Binding-site contacts:
Ligand atom C4 contacts residue ASN477 of chain 1.A at 4.2 Å.
Ligand atom O5 contacts residue HIS480 of chain 1.A at 3.6 Å.
Ligand atom C2 contacts residue ASN477 of chain 1.A at 2.5 Å.
Ligand atom C8 contacts residue ASN477 of chain 1.A at 4.2 Å.
Ligand atom C1 contacts residue HIS480 of chain 1.A at 3.9 Å.
Ligand atom C6 contacts residue HIS480 of chain 1.A at 4.2 Å.
Ligand atom C1 contacts residue ASN477 of chain 1.A at 1.4 Å.
Ligand atom N2 contacts residue ASN477 of chain 1.A at 3.0 Å (h-bond).
Ligand atom O6 contacts residue HIS480 of chain 1.A at 3.9 Å.
Ligand atom C1 contacts residue SER479 of chain 1.A at 3.9 Å.
Ligand atom C3 contacts residue ASN477 of chain 1.A at 3.8 Å.
Ligand atom O5 contacts residue ASN477 of chain 1.A at 2.3 Å (h-bond).
Ligand atom C5 contacts residue ASN477 of chain 1.A at 3.6 Å.
Ligand atom C5 contacts residue HIS480 of chain 1.A at 4.4 Å.
Ligand atom C7 contacts residue ASN477 of chain 1.A at 3.8 Å.

Sequence of chain 1.A:
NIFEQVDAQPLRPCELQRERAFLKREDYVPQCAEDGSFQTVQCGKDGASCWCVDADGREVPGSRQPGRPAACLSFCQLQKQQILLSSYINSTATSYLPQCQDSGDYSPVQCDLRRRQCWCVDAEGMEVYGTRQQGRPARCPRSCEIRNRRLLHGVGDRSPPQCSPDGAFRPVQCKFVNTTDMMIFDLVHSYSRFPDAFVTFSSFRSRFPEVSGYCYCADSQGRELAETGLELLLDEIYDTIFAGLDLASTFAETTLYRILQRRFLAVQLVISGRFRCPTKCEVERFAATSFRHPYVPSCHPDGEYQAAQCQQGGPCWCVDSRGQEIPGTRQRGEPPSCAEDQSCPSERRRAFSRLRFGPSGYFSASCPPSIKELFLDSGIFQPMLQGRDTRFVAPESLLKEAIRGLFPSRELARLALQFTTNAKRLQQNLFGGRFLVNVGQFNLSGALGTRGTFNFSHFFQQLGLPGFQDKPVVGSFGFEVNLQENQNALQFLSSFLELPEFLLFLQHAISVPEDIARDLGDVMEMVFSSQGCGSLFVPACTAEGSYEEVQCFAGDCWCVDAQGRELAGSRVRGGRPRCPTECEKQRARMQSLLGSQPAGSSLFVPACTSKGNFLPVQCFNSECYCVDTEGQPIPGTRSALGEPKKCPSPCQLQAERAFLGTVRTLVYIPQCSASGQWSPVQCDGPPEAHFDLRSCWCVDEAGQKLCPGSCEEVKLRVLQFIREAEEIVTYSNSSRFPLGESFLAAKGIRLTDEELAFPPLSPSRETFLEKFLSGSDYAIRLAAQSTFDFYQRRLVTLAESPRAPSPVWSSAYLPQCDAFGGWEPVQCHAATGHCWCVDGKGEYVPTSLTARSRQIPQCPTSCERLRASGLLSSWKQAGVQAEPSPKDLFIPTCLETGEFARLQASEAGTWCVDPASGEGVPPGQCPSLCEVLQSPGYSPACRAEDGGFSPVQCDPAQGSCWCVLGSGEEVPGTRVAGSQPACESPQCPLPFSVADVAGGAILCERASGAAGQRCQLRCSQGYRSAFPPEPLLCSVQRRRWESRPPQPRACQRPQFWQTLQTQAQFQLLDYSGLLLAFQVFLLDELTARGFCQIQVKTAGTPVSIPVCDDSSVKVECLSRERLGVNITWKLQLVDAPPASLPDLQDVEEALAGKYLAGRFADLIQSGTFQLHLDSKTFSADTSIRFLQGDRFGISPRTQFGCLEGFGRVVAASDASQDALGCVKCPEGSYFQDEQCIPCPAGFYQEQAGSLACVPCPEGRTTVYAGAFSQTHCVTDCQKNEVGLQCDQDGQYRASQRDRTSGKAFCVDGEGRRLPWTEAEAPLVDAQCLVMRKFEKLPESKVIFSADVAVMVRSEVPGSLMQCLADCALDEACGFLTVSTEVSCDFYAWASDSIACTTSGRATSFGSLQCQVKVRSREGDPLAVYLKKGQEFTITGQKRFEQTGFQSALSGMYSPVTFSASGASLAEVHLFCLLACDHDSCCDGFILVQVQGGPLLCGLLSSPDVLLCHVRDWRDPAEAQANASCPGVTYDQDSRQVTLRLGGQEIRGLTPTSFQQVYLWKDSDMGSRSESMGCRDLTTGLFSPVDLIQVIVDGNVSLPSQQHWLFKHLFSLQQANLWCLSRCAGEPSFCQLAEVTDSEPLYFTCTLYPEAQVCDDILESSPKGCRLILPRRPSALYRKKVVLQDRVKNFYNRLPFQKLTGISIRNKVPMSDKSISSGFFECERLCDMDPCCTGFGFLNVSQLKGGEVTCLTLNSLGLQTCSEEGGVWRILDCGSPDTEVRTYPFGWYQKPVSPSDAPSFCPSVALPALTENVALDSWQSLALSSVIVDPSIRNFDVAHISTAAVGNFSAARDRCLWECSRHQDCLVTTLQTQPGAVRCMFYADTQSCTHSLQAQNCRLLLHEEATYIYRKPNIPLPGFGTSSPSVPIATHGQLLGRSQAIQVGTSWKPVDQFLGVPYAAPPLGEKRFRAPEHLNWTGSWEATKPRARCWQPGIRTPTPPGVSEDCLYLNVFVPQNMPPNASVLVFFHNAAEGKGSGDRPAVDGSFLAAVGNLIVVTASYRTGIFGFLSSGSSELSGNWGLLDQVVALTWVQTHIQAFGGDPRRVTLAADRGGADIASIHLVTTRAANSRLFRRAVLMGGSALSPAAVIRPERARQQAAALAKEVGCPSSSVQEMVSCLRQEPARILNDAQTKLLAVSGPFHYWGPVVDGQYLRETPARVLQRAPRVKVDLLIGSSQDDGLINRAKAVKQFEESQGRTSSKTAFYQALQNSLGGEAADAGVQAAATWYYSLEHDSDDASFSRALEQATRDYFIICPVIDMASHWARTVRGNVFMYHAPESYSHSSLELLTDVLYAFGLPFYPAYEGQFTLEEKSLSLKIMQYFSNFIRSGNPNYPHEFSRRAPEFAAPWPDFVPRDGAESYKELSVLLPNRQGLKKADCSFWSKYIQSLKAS

The small molecule below binds the protein below.
Small molecule (SMILES): CC(=O)N[C@@H]1[C@@H](O)[C@H](O)[C@@H](CO)O[C@H]1O